Binding-site contacts:
Ligand atom O5 contacts residue ASN124 of chain 1.B at 2.4 Å (h-bond).
Ligand atom C8 contacts residue ILE122 of chain 1.B at 4.0 Å (hydrophobic).
Ligand atom C5 contacts residue ASN124 of chain 1.B at 3.7 Å.
Ligand atom C3 contacts residue ASN124 of chain 1.B at 3.9 Å.
Ligand atom C1 contacts residue ASN124 of chain 1.B at 1.4 Å.
Ligand atom C4 contacts residue ASN124 of chain 1.B at 4.3 Å.
Ligand atom C7 contacts residue ASN124 of chain 1.B at 3.4 Å.
Ligand atom C8 contacts residue PRO123 of chain 1.B at 4.0 Å (hydrophobic).
Ligand atom C2 contacts residue ASN124 of chain 1.B at 2.5 Å.
Ligand atom C8 contacts residue ASN124 of chain 1.B at 4.1 Å.
Ligand atom O7 contacts residue ASN124 of chain 1.B at 3.4 Å (h-bond).
Ligand atom N2 contacts residue ASN124 of chain 1.B at 3.0 Å (h-bond).

A protein and the small-molecule ligand that binds it are described below.
Small molecule (SMILES): CC(=O)N[C@@H]1[C@@H](O)[C@H](O)[C@@H](CO)O[C@H]1O

Sequence of chain 1.B:
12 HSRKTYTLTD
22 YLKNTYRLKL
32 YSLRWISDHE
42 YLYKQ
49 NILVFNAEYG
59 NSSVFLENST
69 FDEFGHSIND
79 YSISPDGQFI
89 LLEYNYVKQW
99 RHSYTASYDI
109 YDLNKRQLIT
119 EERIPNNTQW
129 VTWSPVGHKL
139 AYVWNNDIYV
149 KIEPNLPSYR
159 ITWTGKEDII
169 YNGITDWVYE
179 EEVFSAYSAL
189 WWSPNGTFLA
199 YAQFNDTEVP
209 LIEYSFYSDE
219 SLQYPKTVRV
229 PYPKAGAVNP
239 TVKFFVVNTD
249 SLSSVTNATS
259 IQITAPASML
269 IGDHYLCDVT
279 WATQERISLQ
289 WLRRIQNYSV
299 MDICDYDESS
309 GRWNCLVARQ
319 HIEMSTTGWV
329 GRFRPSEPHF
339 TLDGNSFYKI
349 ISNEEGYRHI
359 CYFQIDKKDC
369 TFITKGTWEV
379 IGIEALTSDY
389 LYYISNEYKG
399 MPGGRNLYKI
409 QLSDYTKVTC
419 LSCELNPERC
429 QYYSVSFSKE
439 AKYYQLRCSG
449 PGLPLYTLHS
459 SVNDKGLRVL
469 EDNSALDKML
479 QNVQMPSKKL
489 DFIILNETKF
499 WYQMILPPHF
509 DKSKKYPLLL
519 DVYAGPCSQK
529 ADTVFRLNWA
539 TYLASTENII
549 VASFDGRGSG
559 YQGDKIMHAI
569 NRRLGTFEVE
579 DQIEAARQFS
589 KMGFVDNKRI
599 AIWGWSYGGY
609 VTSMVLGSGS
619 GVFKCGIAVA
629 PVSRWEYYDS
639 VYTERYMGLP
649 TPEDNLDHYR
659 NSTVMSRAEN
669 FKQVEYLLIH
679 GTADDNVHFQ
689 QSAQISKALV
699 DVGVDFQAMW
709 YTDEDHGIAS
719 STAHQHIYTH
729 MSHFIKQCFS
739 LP